Sequence of chain 1.A:
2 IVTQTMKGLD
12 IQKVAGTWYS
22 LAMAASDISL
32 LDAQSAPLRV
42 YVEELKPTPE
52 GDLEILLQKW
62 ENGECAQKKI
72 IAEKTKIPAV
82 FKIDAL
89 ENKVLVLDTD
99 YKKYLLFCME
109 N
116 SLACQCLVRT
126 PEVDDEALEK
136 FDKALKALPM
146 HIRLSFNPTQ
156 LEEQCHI

Binding-site contacts:
Ligand atom CAA contacts residue VAL92 of chain 1.A at 4.4 Å (hydrophobic).
Ligand atom OAB contacts residue VAL41 of chain 1.A at 4.5 Å.
Ligand atom CAK contacts residue ILE56 of chain 1.A at 4.0 Å (hydrophobic).
Ligand atom CAH contacts residue ILE84 of chain 1.A at 3.8 Å (hydrophobic).
Ligand atom CAK contacts residue ILE84 of chain 1.A at 4.3 Å (hydrophobic).
Ligand atom OAB contacts residue LEU39 of chain 1.A at 4.1 Å.
Ligand atom CAA contacts residue LEU103 of chain 1.A at 3.5 Å (hydrophobic).
Ligand atom CAC contacts residue VAL92 of chain 1.A at 4.0 Å (hydrophobic).
Ligand atom CAF contacts residue MET107 of chain 1.A at 3.6 Å (hydrophobic).
Ligand atom CAK contacts residue MET107 of chain 1.A at 3.6 Å (hydrophobic).
Ligand atom CAC contacts residue LEU46 of chain 1.A at 4.2 Å (hydrophobic).
Ligand atom CAC contacts residue LEU54 of chain 1.A at 3.8 Å (hydrophobic).
Ligand atom CAK contacts residue PHE105 of chain 1.A at 4.2 Å (hydrophobic).
Ligand atom CAA contacts residue LEU46 of chain 1.A at 4.2 Å (hydrophobic).
Ligand atom CAA contacts residue PHE105 of chain 1.A at 3.5 Å (hydrophobic).
Ligand atom CAE contacts residue LEU46 of chain 1.A at 4.3 Å (hydrophobic).
Ligand atom CAJ contacts residue MET107 of chain 1.A at 3.5 Å (hydrophobic).
Ligand atom CAC contacts residue PHE105 of chain 1.A at 4.2 Å (hydrophobic).
Ligand atom CAG contacts residue VAL92 of chain 1.A at 3.9 Å (hydrophobic).
Ligand atom CAI contacts residue ILE56 of chain 1.A at 3.8 Å (hydrophobic).
Ligand atom CAG contacts residue ILE56 of chain 1.A at 3.6 Å (hydrophobic).
Ligand atom CAJ contacts residue VAL41 of chain 1.A at 4.3 Å (hydrophobic).
Ligand atom OAB contacts residue PRO38 of chain 1.A at 4.3 Å.
Ligand atom CAE contacts residue ILE56 of chain 1.A at 4.2 Å (hydrophobic).
Ligand atom CAJ contacts residue LEU58 of chain 1.A at 4.1 Å (hydrophobic).
Ligand atom CAA contacts residue VAL94 of chain 1.A at 4.4 Å (hydrophobic).
Ligand atom CAE contacts residue PHE105 of chain 1.A at 3.6 Å (hydrophobic).
Ligand atom CAH contacts residue ILE71 of chain 1.A at 4.4 Å (hydrophobic).
Ligand atom CAI contacts residue PHE105 of chain 1.A at 3.6 Å (hydrophobic).
Ligand atom CAG contacts residue PHE105 of chain 1.A at 3.6 Å (hydrophobic).
Ligand atom CAH contacts residue MET107 of chain 1.A at 3.8 Å (hydrophobic).
Ligand atom CAK contacts residue VAL92 of chain 1.A at 4.1 Å (hydrophobic).

This small molecule binds to this protein.
Small molecule (SMILES): CCCCCCCCCCO